Binding-site contacts:
Ligand atom N1 contacts residue PRO631 of chain 2.B at 3.8 Å.
Ligand atom O2P contacts residue PRO631 of chain 2.B at 3.8 Å.
Ligand atom C5 contacts residue PRO419 of chain 2.B at 4.2 Å (hydrophobic).
Ligand atom C2' contacts residue PRO419 of chain 2.B at 4.0 Å (hydrophobic).
Ligand atom C5 contacts residue SER632 of chain 2.B at 4.4 Å.
Ligand atom C6 contacts residue VAL418 of chain 2.B at 4.0 Å (hydrophobic).
Ligand atom N6 contacts residue VAL418 of chain 2.B at 3.8 Å.
Ligand atom N7 contacts residue ASP609 of chain 2.B at 4.1 Å.
Ligand atom N1 contacts residue VAL418 of chain 2.B at 3.8 Å.
Ligand atom N6 contacts residue PRO633 of chain 2.B at 4.2 Å.
Ligand atom N6 contacts residue PHE638 of chain 2.B at 3.8 Å.
Ligand atom N6 contacts residue GLY637 of chain 2.B at 4.0 Å.
Ligand atom C2 contacts residue GLY639 of chain 2.B at 3.9 Å.
Ligand atom N6 contacts residue PRO631 of chain 2.B at 3.8 Å.
Ligand atom N9 contacts residue HIS630 of chain 2.B at 3.8 Å.
Ligand atom C6 contacts residue PRO631 of chain 2.B at 3.6 Å (hydrophobic).
Ligand atom N1 contacts residue PRO419 of chain 2.B at 4.2 Å.
Ligand atom O4' contacts residue HIS630 of chain 2.B at 4.2 Å.
Ligand atom O2P contacts residue HIS628 of chain 2.B at 3.8 Å.
Ligand atom C1' contacts residue HIS630 of chain 2.B at 3.8 Å.
Ligand atom C6 contacts residue GLY639 of chain 2.B at 3.8 Å.
Ligand atom C8 contacts residue HIS630 of chain 2.B at 3.1 Å.
Ligand atom N7 contacts residue SER632 of chain 2.B at 3.8 Å.
Ligand atom O5' contacts residue PRO631 of chain 2.B at 4.0 Å.
Ligand atom O2P contacts residue PHE629 of chain 2.B at 3.4 Å (h-bond).
Ligand atom O4' contacts residue PRO631 of chain 2.B at 4.1 Å.
Ligand atom C4 contacts residue PRO419 of chain 2.B at 4.0 Å (hydrophobic).
Ligand atom C8 contacts residue ASP609 of chain 2.B at 4.4 Å.
Ligand atom C6 contacts residue PRO419 of chain 2.B at 4.3 Å (hydrophobic).
Ligand atom P contacts residue PHE629 of chain 2.B at 4.4 Å.
Ligand atom N9 contacts residue PRO419 of chain 2.B at 4.2 Å.
Ligand atom N7 contacts residue HIS630 of chain 2.B at 3.6 Å.
Ligand atom N6 contacts residue SER632 of chain 2.B at 4.0 Å.
Ligand atom N3 contacts residue PRO419 of chain 2.B at 4.2 Å.
Ligand atom N1 contacts residue GLY639 of chain 2.B at 3.1 Å (h-bond).
Ligand atom C2 contacts residue PRO631 of chain 2.B at 4.3 Å (hydrophobic).
Ligand atom C2 contacts residue PRO419 of chain 2.B at 4.2 Å (hydrophobic).
Ligand atom N6 contacts residue GLY639 of chain 2.B at 2.9 Å (h-bond).
Ligand atom C5 contacts residue PRO631 of chain 2.B at 4.1 Å (hydrophobic).
Ligand atom O5' contacts residue PHE629 of chain 2.B at 3.9 Å.

A protein and the small-molecule ligand that binds it are described below.
Small molecule (SMILES): Nc1ncnc2c1ncn2[C@H]1C[C@H](O)[C@@H](COP(=O)(O)O)O1

Sequence of chain 2.B:
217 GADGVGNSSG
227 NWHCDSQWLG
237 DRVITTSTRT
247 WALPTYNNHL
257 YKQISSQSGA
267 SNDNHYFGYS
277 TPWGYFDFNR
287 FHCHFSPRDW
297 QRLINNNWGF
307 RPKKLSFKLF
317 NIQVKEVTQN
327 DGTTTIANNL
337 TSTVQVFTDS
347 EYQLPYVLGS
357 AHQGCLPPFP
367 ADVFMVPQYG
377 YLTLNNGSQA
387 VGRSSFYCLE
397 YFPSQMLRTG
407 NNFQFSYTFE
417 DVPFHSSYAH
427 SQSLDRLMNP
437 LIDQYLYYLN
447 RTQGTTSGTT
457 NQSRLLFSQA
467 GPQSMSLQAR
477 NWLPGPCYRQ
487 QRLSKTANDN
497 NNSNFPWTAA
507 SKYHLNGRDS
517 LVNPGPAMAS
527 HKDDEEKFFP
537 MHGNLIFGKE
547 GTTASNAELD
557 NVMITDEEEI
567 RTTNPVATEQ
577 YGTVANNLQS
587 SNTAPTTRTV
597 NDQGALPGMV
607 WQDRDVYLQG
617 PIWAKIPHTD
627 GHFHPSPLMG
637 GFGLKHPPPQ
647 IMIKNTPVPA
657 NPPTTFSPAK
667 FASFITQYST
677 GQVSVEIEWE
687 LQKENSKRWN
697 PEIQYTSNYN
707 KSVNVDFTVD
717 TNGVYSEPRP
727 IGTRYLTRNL